This protein binds this small molecule.
Small molecule (SMILES): Cc1nnc(C2CC2)n1-c1ccccc1

Binding-site contacts:
Ligand atom C13 contacts residue LEU87 of chain 1.B at 4.1 Å (hydrophobic).
Ligand atom C9 contacts residue LEU87 of chain 1.B at 3.7 Å (hydrophobic).
Ligand atom C9 contacts residue ARG85 of chain 1.B at 3.7 Å.
Ligand atom C12 contacts residue LEU135 of chain 1.B at 3.8 Å (hydrophobic).
Ligand atom C9 contacts residue LEU86 of chain 1.B at 4.3 Å (hydrophobic).
Ligand atom C8 contacts residue LEU61 of chain 1.B at 4.0 Å (hydrophobic).
Ligand atom C14 contacts residue VAL132 of chain 1.B at 3.8 Å (hydrophobic).
Ligand atom C11 contacts residue LEU61 of chain 1.B at 4.0 Å (hydrophobic).
Ligand atom C7 contacts residue LEU61 of chain 1.B at 3.6 Å (hydrophobic).
Ligand atom C11 contacts residue LEU87 of chain 1.B at 3.8 Å (hydrophobic).
Ligand atom C6 contacts residue LEU87 of chain 1.B at 3.9 Å (hydrophobic).
Ligand atom C10 contacts residue LEU87 of chain 1.B at 3.5 Å (hydrophobic).
Ligand atom N1 contacts residue TYR130 of chain 1.B at 4.0 Å.
Ligand atom C6 contacts residue TYR130 of chain 1.B at 3.9 Å (hydrophobic).
Ligand atom C9 contacts residue VAL62 of chain 1.B at 4.3 Å (hydrophobic).
Ligand atom N1 contacts residue ARG85 of chain 1.B at 4.3 Å.
Ligand atom C8 contacts residue LEU87 of chain 1.B at 4.1 Å (hydrophobic).
Ligand atom C14 contacts residue ASP131 of chain 1.B at 3.5 Å.
Ligand atom N4 contacts residue ARG85 of chain 1.B at 3.6 Å (salt-bridge).
Ligand atom C2 contacts residue TYR130 of chain 1.B at 4.0 Å (hydrophobic).
Ligand atom N3 contacts residue ARG85 of chain 1.B at 4.1 Å.
Ligand atom C5 contacts residue THR113 of chain 1.B at 4.2 Å.
Ligand atom C5 contacts residue TYR130 of chain 1.B at 3.7 Å (hydrophobic).
Ligand atom C15 contacts residue LEU61 of chain 1.B at 3.8 Å (hydrophobic).
Ligand atom C14 contacts residue TYR130 of chain 1.B at 3.1 Å (hydrophobic).
Ligand atom C10 contacts residue VAL62 of chain 1.B at 3.2 Å (hydrophobic).
Ligand atom C7 contacts residue TYR130 of chain 1.B at 4.2 Å (hydrophobic).
Ligand atom C6 contacts residue THR113 of chain 1.B at 3.2 Å.
Ligand atom C13 contacts residue VAL132 of chain 1.B at 3.6 Å (hydrophobic).
Ligand atom C7 contacts residue VAL132 of chain 1.B at 3.8 Å (hydrophobic).
Ligand atom C11 contacts residue LEU135 of chain 1.B at 3.5 Å (hydrophobic).
Ligand atom C9 contacts residue LEU61 of chain 1.B at 3.7 Å (hydrophobic).
Ligand atom C10 contacts residue LEU61 of chain 1.B at 3.9 Å (hydrophobic).
Ligand atom N3 contacts residue TYR130 of chain 1.B at 3.7 Å.
Ligand atom C12 contacts residue LEU87 of chain 1.B at 4.0 Å (hydrophobic).
Ligand atom C11 contacts residue VAL62 of chain 1.B at 3.8 Å (hydrophobic).
Ligand atom C12 contacts residue VAL132 of chain 1.B at 3.9 Å (hydrophobic).
Ligand atom C13 contacts residue TYR130 of chain 1.B at 4.2 Å (hydrophobic).
Ligand atom C10 contacts residue ARG85 of chain 1.B at 3.6 Å.
Ligand atom N4 contacts residue TYR130 of chain 1.B at 3.6 Å.

Sequence of chain 1.B:
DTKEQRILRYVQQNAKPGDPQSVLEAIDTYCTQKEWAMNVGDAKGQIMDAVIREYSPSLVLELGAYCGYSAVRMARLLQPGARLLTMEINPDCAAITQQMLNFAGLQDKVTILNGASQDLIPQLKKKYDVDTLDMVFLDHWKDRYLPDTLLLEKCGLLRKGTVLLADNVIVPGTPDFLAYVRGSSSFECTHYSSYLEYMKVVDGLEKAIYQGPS